Sequence of chain 46.B:
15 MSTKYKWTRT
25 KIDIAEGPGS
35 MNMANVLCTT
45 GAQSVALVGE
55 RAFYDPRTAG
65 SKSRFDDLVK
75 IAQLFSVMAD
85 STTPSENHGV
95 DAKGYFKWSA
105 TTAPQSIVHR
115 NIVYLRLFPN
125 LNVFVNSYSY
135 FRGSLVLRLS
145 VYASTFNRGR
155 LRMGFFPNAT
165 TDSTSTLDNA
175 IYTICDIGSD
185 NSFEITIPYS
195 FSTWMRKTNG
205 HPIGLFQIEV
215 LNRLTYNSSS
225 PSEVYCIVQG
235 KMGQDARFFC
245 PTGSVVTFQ

Sequence of chain 49.B:
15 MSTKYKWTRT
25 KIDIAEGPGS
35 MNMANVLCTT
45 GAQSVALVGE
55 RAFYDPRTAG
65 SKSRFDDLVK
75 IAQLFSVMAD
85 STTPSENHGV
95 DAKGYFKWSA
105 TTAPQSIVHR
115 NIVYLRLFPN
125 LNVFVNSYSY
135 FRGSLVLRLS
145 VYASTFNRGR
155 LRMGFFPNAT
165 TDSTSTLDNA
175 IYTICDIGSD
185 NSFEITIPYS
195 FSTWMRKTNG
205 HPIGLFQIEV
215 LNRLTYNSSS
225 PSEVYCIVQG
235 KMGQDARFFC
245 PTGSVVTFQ

Binding-site contacts:
Ligand atom O2' contacts residue LEU41 of chain 49.B at 3.8 Å.
Ligand atom OP1 contacts residue MET15 of chain 47.B at 3.1 Å.
Ligand atom C2' contacts residue THR17 of chain 47.B at 3.7 Å.
Ligand atom O2' contacts residue THR44 of chain 49.B at 3.9 Å.
Ligand atom C5' contacts residue ARG202 of chain 49.A at 3.9 Å.
Ligand atom N3 contacts residue TRP21 of chain 47.B at 3.2 Å.
Ligand atom O4' contacts residue ARG202 of chain 49.A at 3.9 Å.
Ligand atom C1' contacts residue ARG68 of chain 49.B at 3.8 Å.
Ligand atom C2 contacts residue TYR58 of chain 49.B at 3.8 Å (hydrophobic).
Ligand atom C2 contacts residue TRP21 of chain 47.B at 3.2 Å (hydrophobic).
Ligand atom O2' contacts residue TYR19 of chain 46.B at 3.7 Å.
Ligand atom O3' contacts residue TYR19 of chain 46.B at 3.0 Å (h-bond).
Ligand atom C2' contacts residue ARG55 of chain 49.B at 3.4 Å.
Ligand atom O2 contacts residue TYR58 of chain 49.B at 3.6 Å.
Ligand atom N1 contacts residue ARG68 of chain 49.B at 3.9 Å.
Ligand atom OP2 contacts residue ARG55 of chain 49.B at 2.9 Å (salt-bridge).
Ligand atom C4' contacts residue TYR19 of chain 46.B at 3.8 Å (hydrophobic).
Ligand atom N3 contacts residue ARG55 of chain 49.B at 3.2 Å (salt-bridge).
Ligand atom OP1 contacts residue THR17 of chain 47.B at 3.7 Å.
Ligand atom O2' contacts residue ARG55 of chain 49.B at 3.8 Å.
Ligand atom O2' contacts residue ARG55 of chain 49.B at 3.1 Å (salt-bridge).
Ligand atom C6 contacts residue TYR58 of chain 49.B at 3.8 Å (hydrophobic).
Ligand atom O2' contacts residue CYS203 of chain 49.A at 3.3 Å (h-bond).
Ligand atom O2' contacts residue THR17 of chain 47.B at 2.8 Å.
Ligand atom OP2 contacts residue THR17 of chain 47.B at 3.5 Å.
Ligand atom C1' contacts residue TRP21 of chain 47.B at 3.9 Å (hydrophobic).
Ligand atom N1 contacts residue TYR58 of chain 49.B at 3.5 Å.
Ligand atom O4 contacts residue TRP21 of chain 47.B at 3.4 Å.
Ligand atom P contacts residue THR17 of chain 47.B at 3.9 Å.
Ligand atom O2 contacts residue TRP21 of chain 47.B at 2.9 Å.
Ligand atom C4 contacts residue TRP21 of chain 47.B at 3.7 Å (hydrophobic).
Ligand atom O4' contacts residue ARG68 of chain 49.B at 3.0 Å (salt-bridge).
Ligand atom O3' contacts residue CYS203 of chain 49.A at 4.0 Å.
Ligand atom N1 contacts residue ALA56 of chain 49.B at 3.2 Å (h-bond).
Ligand atom C2 contacts residue ALA56 of chain 49.B at 3.8 Å (hydrophobic).
Ligand atom C2 contacts residue ARG55 of chain 49.B at 3.1 Å.
Ligand atom N6 contacts residue TYR58 of chain 49.B at 3.5 Å (h-bond).
Ligand atom N1 contacts residue TRP21 of chain 47.B at 3.8 Å.
Ligand atom OP2 contacts residue ARG202 of chain 49.A at 3.6 Å.
Ligand atom OP1 contacts residue TYR19 of chain 46.B at 3.6 Å (h-bond).

Sequence of chain 47.B:
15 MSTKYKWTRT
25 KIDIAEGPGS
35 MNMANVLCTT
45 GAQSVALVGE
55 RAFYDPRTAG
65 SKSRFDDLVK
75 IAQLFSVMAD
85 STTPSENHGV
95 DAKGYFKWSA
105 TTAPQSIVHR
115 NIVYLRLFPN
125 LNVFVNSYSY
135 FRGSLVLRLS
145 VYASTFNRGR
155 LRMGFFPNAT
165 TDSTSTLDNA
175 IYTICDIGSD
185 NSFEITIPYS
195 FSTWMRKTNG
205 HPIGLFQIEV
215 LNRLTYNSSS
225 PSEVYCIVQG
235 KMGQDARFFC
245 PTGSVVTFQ

A protein and the small-molecule ligand that binds it are described below.
Small molecule (SMILES): Nc1ncnc2c1ncn2[C@@H]1O[C@H](CO)[C@@H](O[P](=O)(O)OC[C@H]2O[C@@H](n3ccc(=O)[nH]c3=O)[C@H](O)[C@@H]2O[P](=O)(O)OC[C@H]2O[C@@H](n3ccc(=O)[nH]c3=O)[C@H](O)[C@@H]2O[P](=O)(O)OC[C@H]2O[C@@H](n3ccc(=O)[nH]c3=O)[C@H](O)[C@@H]2O[P](=O)(O)OC[C@H]2O[C@@H](n3ccc(=O)[nH]c3=O)[C@H](O)[C@@H]2O[P](=O)(O)OC[C@H]2O[C@@H](n3ccc(=O)[nH]c3=O)[C@H](O)[C@@H]2O)[C@H]1O

Sequence of chain 49.A:
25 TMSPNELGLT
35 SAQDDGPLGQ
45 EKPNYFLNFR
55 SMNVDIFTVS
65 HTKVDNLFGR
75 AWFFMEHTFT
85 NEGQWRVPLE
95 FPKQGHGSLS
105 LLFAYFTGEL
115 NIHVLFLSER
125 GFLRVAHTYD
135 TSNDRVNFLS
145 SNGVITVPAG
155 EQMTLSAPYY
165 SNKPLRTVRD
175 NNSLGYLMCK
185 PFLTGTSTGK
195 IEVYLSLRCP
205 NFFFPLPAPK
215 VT